A protein and the small-molecule ligand that binds it are described below.
Small molecule (SMILES): [H]/N=C(/N)NCCCCNC(C)=O

Sequence of chain 3.A:
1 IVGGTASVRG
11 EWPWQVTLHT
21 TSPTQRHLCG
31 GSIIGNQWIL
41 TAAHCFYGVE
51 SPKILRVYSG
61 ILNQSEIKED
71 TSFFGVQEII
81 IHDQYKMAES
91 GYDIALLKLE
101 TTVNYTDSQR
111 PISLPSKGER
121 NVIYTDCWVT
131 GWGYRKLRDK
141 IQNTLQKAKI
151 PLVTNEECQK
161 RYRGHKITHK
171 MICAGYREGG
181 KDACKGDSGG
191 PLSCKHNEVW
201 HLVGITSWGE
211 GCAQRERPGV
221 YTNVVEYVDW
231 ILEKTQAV

Binding-site contacts:
Ligand atom O3 contacts residue ASP187 of chain 3.A at 3.5 Å (salt-bridge).
Ligand atom N12 contacts residue GLY219 of chain 3.A at 3.4 Å.
Ligand atom O3 contacts residue GLY186 of chain 3.A at 3.0 Å (h-bond).
Ligand atom C10 contacts residue ALA183 of chain 3.A at 3.3 Å (hydrophobic).
Ligand atom O3 contacts residue CYS184 of chain 3.A at 3.3 Å (h-bond).
Ligand atom C5 contacts residue BEN1 of chain 3.C at 1.4 Å.
Ligand atom N11 contacts residue ASP182 of chain 3.A at 2.6 Å (salt-bridge).
Ligand atom O3 contacts residue SO41 of chain 3.D at 1.4 Å (h-bond).
Ligand atom N12 contacts residue ASP182 of chain 3.A at 2.6 Å (salt-bridge).
Ligand atom N11 contacts residue GLY211 of chain 3.A at 3.0 Å (h-bond).
Ligand atom C7 contacts residue SER207 of chain 3.A at 3.7 Å.
Ligand atom N4 contacts residue HIS44 of chain 3.A at 3.7 Å.
Ligand atom C10 contacts residue ASP182 of chain 3.A at 3.4 Å.
Ligand atom C2 contacts residue BEN1 of chain 3.C at 2.4 Å.
Ligand atom C2 contacts residue HIS44 of chain 3.A at 3.7 Å.
Ligand atom O3 contacts residue LYS185 of chain 3.A at 3.5 Å.
Ligand atom C6 contacts residue LYS185 of chain 3.A at 3.7 Å.
Ligand atom N9 contacts residue GLY209 of chain 3.A at 3.4 Å (h-bond).
Ligand atom C7 contacts residue TRP208 of chain 3.A at 3.5 Å (hydrophobic).
Ligand atom N9 contacts residue BEN1 of chain 3.C at 0.9 Å.
Ligand atom N11 contacts residue ALA183 of chain 3.A at 3.4 Å (h-bond).
Ligand atom N11 contacts residue BEN1 of chain 3.C at 0.9 Å (h-bond).
Ligand atom C5 contacts residue SO41 of chain 3.D at 3.0 Å.
Ligand atom O3 contacts residue BEN1 of chain 3.C at 2.7 Å.
Ligand atom N9 contacts residue TRP208 of chain 3.A at 3.5 Å.
Ligand atom O3 contacts residue SER188 of chain 3.A at 2.2 Å (h-bond).
Ligand atom C2 contacts residue SER188 of chain 3.A at 1.3 Å.
Ligand atom N12 contacts residue BEN1 of chain 3.C at 0.6 Å (h-bond).
Ligand atom N4 contacts residue BEN1 of chain 3.C at 1.6 Å.
Ligand atom N4 contacts residue SO41 of chain 3.D at 2.4 Å (h-bond).
Ligand atom C10 contacts residue BEN1 of chain 3.C at 0.7 Å.
Ligand atom C2 contacts residue SO41 of chain 3.D at 1.6 Å.
Ligand atom N4 contacts residue SER188 of chain 3.A at 2.1 Å (h-bond).
Ligand atom C8 contacts residue TRP208 of chain 3.A at 3.5 Å (hydrophobic).
Ligand atom C6 contacts residue CYS184 of chain 3.A at 3.5 Å (hydrophobic).
Ligand atom C5 contacts residue SER188 of chain 3.A at 3.5 Å.
Ligand atom C8 contacts residue BEN1 of chain 3.C at 0.7 Å.
Ligand atom C6 contacts residue BEN1 of chain 3.C at 0.6 Å.
Ligand atom C7 contacts residue BEN1 of chain 3.C at 1.2 Å.
Ligand atom N12 contacts residue ALA183 of chain 3.A at 3.4 Å (h-bond).